Sequence of chain 1.F:
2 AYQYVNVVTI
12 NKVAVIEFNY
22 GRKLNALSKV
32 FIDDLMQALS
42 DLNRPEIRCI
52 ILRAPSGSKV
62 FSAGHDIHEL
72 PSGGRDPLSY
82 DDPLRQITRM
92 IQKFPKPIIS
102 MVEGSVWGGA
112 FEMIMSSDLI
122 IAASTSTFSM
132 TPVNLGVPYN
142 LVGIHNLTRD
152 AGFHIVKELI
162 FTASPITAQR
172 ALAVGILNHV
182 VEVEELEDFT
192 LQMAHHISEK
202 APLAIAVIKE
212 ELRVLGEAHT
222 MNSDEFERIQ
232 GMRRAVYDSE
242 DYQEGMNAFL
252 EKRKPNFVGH

Binding-site contacts:
Ligand atom OP3 contacts residue YXR1 of chain 1.W at 0.3 Å (h-bond).
Ligand atom CP4 contacts residue YXR1 of chain 1.W at 0.1 Å.
Ligand atom C8 contacts residue YXR1 of chain 1.W at 1.0 Å.
Ligand atom CP6 contacts residue YXR1 of chain 1.W at 0.2 Å.
Ligand atom O7 contacts residue YXR1 of chain 1.W at 0.5 Å (h-bond).
Ligand atom CP5 contacts residue YXR1 of chain 1.W at 0.1 Å.
Ligand atom O56 contacts residue YXR1 of chain 1.W at 0.1 Å (h-bond).
Ligand atom C6 contacts residue YXR1 of chain 1.W at 0.4 Å.
Ligand atom O22 contacts residue YXR1 of chain 1.W at 1.0 Å (h-bond).
Ligand atom OS4 contacts residue YXR1 of chain 1.W at 0.1 Å (h-bond).
Ligand atom NP2 contacts residue YXR1 of chain 1.W at 0.1 Å (h-bond).
Ligand atom N7 contacts residue YXR1 of chain 1.W at 0.6 Å (h-bond).
Ligand atom NP1 contacts residue YXR1 of chain 1.W at 0.0 Å (h-bond).
Ligand atom O11 contacts residue YXR1 of chain 1.W at 0.8 Å (h-bond).
Ligand atom OP1 contacts residue YXR1 of chain 1.W at 0.0 Å (h-bond).
Ligand atom CP2 contacts residue YXR1 of chain 1.W at 0.0 Å.
Ligand atom N1 contacts residue YXR1 of chain 1.W at 0.8 Å (h-bond).
Ligand atom P1 contacts residue YXR1 of chain 1.W at 0.8 Å.
Ligand atom SS4 contacts residue YXR1 of chain 1.W at 0.1 Å (h-bond).
Ligand atom S contacts residue YXR1 of chain 1.W at 0.1 Å (h-bond).
Ligand atom CS3 contacts residue YXR1 of chain 1.W at 1.2 Å.
Ligand atom C5 contacts residue YXR1 of chain 1.W at 0.7 Å.
Ligand atom CPA contacts residue YXR1 of chain 1.W at 0.3 Å.
Ligand atom OS5 contacts residue YXR1 of chain 1.W at 0.2 Å (h-bond).
Ligand atom CPB contacts residue YXR1 of chain 1.W at 0.8 Å.
Ligand atom O6 contacts residue YXR1 of chain 1.W at 0.6 Å (h-bond).
Ligand atom O5' contacts residue YXR1 of chain 1.W at 0.5 Å.
Ligand atom CP7 contacts residue YXR1 of chain 1.W at 0.1 Å.
Ligand atom CP9 contacts residue YXR1 of chain 1.W at 0.6 Å.
Ligand atom CS2 contacts residue YXR1 of chain 1.W at 0.4 Å.
Ligand atom CP3 contacts residue YXR1 of chain 1.W at 0.0 Å.
Ligand atom O21 contacts residue YXR1 of chain 1.W at 0.4 Å (h-bond).
Ligand atom N6 contacts residue YXR1 of chain 1.W at 0.4 Å (h-bond).
Ligand atom P2 contacts residue YXR1 of chain 1.W at 0.5 Å.
Ligand atom OS1 contacts residue YXR1 of chain 1.W at 0.4 Å (h-bond).
Ligand atom CS1 contacts residue YXR1 of chain 1.W at 0.3 Å.
Ligand atom OP2 contacts residue YXR1 of chain 1.W at 0.2 Å (h-bond).
Ligand atom C5' contacts residue YXR1 of chain 1.W at 1.1 Å.
Ligand atom CP8 contacts residue YXR1 of chain 1.W at 0.5 Å.
Ligand atom CP1 contacts residue YXR1 of chain 1.W at 0.1 Å.

The small molecule below binds the protein below.
Small molecule (SMILES): C[C@@H](C(=O)SCCNC(=O)CCNC(=O)[C@H](O)C(C)(C)COP(=O)(O)OP(=O)(O)OC[C@H]1O[C@@H](n2cnc3c(N)ncnc32)[C@H](O)[C@@H]1OP(=O)(O)O)S(=O)(=O)O